Sequence of chain 2.B:
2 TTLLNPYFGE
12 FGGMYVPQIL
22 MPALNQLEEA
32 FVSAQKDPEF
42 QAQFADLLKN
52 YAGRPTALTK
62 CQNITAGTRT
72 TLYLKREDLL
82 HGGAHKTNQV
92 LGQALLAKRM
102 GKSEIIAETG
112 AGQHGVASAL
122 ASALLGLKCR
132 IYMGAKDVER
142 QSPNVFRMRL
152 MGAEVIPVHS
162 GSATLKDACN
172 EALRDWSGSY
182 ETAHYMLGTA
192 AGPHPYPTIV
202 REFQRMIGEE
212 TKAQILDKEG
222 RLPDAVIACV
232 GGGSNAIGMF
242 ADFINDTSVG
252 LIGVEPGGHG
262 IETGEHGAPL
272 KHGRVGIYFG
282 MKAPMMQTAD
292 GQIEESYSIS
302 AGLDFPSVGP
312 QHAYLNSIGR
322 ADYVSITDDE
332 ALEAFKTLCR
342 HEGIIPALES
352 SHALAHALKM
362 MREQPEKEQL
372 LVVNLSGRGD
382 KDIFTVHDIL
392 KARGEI

Binding-site contacts:
Ligand atom O19 contacts residue GLY111 of chain 2.B at 3.0 Å (h-bond).
Ligand atom O7 contacts residue LEU188 of chain 2.B at 3.7 Å.
Ligand atom O20 contacts residue THR110 of chain 2.B at 2.4 Å (h-bond).
Ligand atom O20 contacts residue GLN114 of chain 2.B at 3.6 Å.
Ligand atom F9 contacts residue LEU188 of chain 2.B at 3.5 Å.
Ligand atom F11 contacts residue PHE280 of chain 2.B at 3.8 Å.
Ligand atom F9 contacts residue LEU174 of chain 2.B at 3.7 Å.
Ligand atom F10 contacts residue LEU174 of chain 2.B at 3.6 Å.
Ligand atom C3 contacts residue GLU109 of chain 2.B at 3.3 Å.
Ligand atom O7 contacts residue PHE280 of chain 2.B at 3.6 Å.
Ligand atom F9 contacts residue TYR186 of chain 2.B at 3.4 Å.
Ligand atom C3 contacts residue CYS170 of chain 2.B at 3.3 Å (hydrophobic).
Ligand atom C6 contacts residue PHE306 of chain 2.B at 3.5 Å (hydrophobic).
Ligand atom C16 contacts residue GLU109 of chain 2.B at 3.5 Å.
Ligand atom C12 contacts residue THR190 of chain 2.B at 3.5 Å.
Ligand atom C3 contacts residue LEU188 of chain 2.B at 3.6 Å (hydrophobic).
Ligand atom O21 contacts residue LYS87 of chain 2.B at 3.4 Å.
Ligand atom F10 contacts residue PHE280 of chain 2.B at 3.0 Å.
Ligand atom O7 contacts residue GLY193 of chain 2.B at 3.5 Å.
Ligand atom F11 contacts residue CYS170 of chain 2.B at 3.5 Å.
Ligand atom O14 contacts residue THR190 of chain 2.B at 3.2 Å.
Ligand atom O20 contacts residue HIS115 of chain 2.B at 3.0 Å (h-bond).
Ligand atom N13 contacts residue GLU109 of chain 2.B at 2.8 Å (salt-bridge).
Ligand atom C5 contacts residue THR190 of chain 2.B at 3.4 Å.
Ligand atom C5 contacts residue LEU188 of chain 2.B at 3.8 Å (hydrophobic).
Ligand atom C2 contacts residue CYS170 of chain 2.B at 3.5 Å (hydrophobic).
Ligand atom F11 contacts residue LEU174 of chain 2.B at 3.7 Å.
Ligand atom O14 contacts residue PHE306 of chain 2.B at 3.3 Å.
Ligand atom O20 contacts residue GLY111 of chain 2.B at 3.1 Å (h-bond).
Ligand atom C6 contacts residue LEU188 of chain 2.B at 3.7 Å (hydrophobic).
Ligand atom P18 contacts residue GLY111 of chain 2.B at 3.6 Å.
Ligand atom C4 contacts residue THR190 of chain 2.B at 3.8 Å.
Ligand atom C5 contacts residue PHE306 of chain 2.B at 3.2 Å (hydrophobic).
Ligand atom C4 contacts residue LEU188 of chain 2.B at 3.8 Å (hydrophobic).
Ligand atom F10 contacts residue PRO194 of chain 2.B at 3.6 Å.
Ligand atom C1 contacts residue LEU188 of chain 2.B at 3.6 Å (hydrophobic).
Ligand atom C2 contacts residue TYR186 of chain 2.B at 3.4 Å (hydrophobic).
Ligand atom C2 contacts residue LEU188 of chain 2.B at 3.6 Å (hydrophobic).
Ligand atom C15 contacts residue GLU109 of chain 2.B at 3.6 Å.
Ligand atom O17 contacts residue HIS115 of chain 2.B at 3.3 Å.

This small molecule binds to this protein.
Small molecule (SMILES): O=C(NCCOP(=O)(O)O)c1ccc(OC(F)(F)F)cc1